Binding-site contacts:
Ligand atom C15 contacts residue SER128 of chain 3.A at 3.7 Å.
Ligand atom C14 contacts residue VAL127 of chain 3.A at 3.7 Å (hydrophobic).
Ligand atom N18 contacts residue THR16 of chain 3.A at 3.8 Å.
Ligand atom C20 contacts residue VAL127 of chain 3.A at 3.5 Å (hydrophobic).
Ligand atom C20 contacts residue ARG92 of chain 3.A at 3.8 Å.
Ligand atom C03 contacts residue LYS89 of chain 3.A at 3.8 Å.
Ligand atom C23 contacts residue ILE22 of chain 3.A at 3.8 Å (hydrophobic).
Ligand atom N18 contacts residue VAL127 of chain 3.A at 3.7 Å.
Ligand atom C11 contacts residue GLY90 of chain 3.A at 3.7 Å.
Ligand atom C01 contacts residue GLY90 of chain 3.A at 3.5 Å.
Ligand atom C01 contacts residue HIS19 of chain 3.A at 3.7 Å.
Ligand atom C21 contacts residue THR120 of chain 3.A at 3.3 Å.
Ligand atom O26 contacts residue SER128 of chain 3.A at 3.8 Å.
Ligand atom C05 contacts residue PRO9 of chain 3.A at 3.7 Å (hydrophobic).
Ligand atom O26 contacts residue SER129 of chain 3.A at 2.9 Å (h-bond).
Ligand atom C22 contacts residue GLY18 of chain 3.A at 3.7 Å.
Ligand atom C16 contacts residue THR16 of chain 3.A at 3.5 Å.
Ligand atom C04 contacts residue LYS89 of chain 3.A at 3.8 Å.
Ligand atom C24 contacts residue HIS19 of chain 3.A at 3.6 Å.
Ligand atom C23 contacts residue GLY18 of chain 3.A at 3.3 Å.
Ligand atom C02 contacts residue GLY90 of chain 3.A at 3.1 Å.
Ligand atom C24 contacts residue GLY18 of chain 3.A at 3.6 Å.
Ligand atom C25 contacts residue SER129 of chain 3.A at 3.6 Å.
Ligand atom C10 contacts residue GLY90 of chain 3.A at 3.5 Å.
Ligand atom C16 contacts residue HIS19 of chain 3.A at 3.1 Å.
Ligand atom C04 contacts residue PRO9 of chain 3.A at 3.5 Å (hydrophobic).
Ligand atom N07 contacts residue PRO9 of chain 3.A at 2.8 Å (h-bond).
Ligand atom C16 contacts residue SER128 of chain 3.A at 3.7 Å.
Ligand atom C21 contacts residue TYR124 of chain 3.A at 3.4 Å (hydrophobic).
Ligand atom C01 contacts residue ILE22 of chain 3.A at 3.7 Å (hydrophobic).
Ligand atom N17 contacts residue THR16 of chain 3.A at 2.9 Å (h-bond).
Ligand atom C16 contacts residue SER129 of chain 3.A at 3.3 Å.
Ligand atom C15 contacts residue HIS19 of chain 3.A at 3.7 Å.
Ligand atom N17 contacts residue HIS19 of chain 3.A at 3.3 Å.
Ligand atom C15 contacts residue SER129 of chain 3.A at 3.7 Å.
Ligand atom N18 contacts residue HIS19 of chain 3.A at 3.8 Å.
Ligand atom C20 contacts residue TYR124 of chain 3.A at 3.6 Å (hydrophobic).
Ligand atom C22 contacts residue THR120 of chain 3.A at 3.4 Å.
Ligand atom C03 contacts residue GLY90 of chain 3.A at 3.7 Å.
Ligand atom O13 contacts residue ARG92 of chain 3.A at 3.4 Å (salt-bridge).

The protein below binds the small molecule below.
Small molecule (SMILES): O=C(O)c1cnn(-c2ccccc2)c1OCCCc1c[nH]c2ccccc12

Sequence of chain 3.A:
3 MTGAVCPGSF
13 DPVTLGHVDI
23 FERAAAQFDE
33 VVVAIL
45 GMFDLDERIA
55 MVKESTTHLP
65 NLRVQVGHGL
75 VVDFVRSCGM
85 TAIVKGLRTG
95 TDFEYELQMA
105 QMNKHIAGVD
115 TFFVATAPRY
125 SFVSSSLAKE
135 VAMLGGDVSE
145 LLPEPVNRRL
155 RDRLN